A protein and the small-molecule ligand that binds it are described below.
Small molecule (SMILES): OCc1ccc(Br)cc1

Binding-site contacts:
Ligand atom O1 contacts residue HIS67 of chain 1.A at 2.9 Å (h-bond).
Ligand atom C1 contacts residue PHE93 of chain 1.A at 3.9 Å (hydrophobic).
Ligand atom C5 contacts residue PFB1 of chain 1.F at 1.0 Å.
Ligand atom O1 contacts residue CYS46 of chain 1.A at 3.9 Å.
Ligand atom C7 contacts residue PHE93 of chain 1.A at 3.9 Å (hydrophobic).
Ligand atom C3 contacts residue PFB1 of chain 1.F at 0.2 Å.
Ligand atom C6 contacts residue PFB1 of chain 1.F at 0.7 Å.
Ligand atom C5 contacts residue VAL294 of chain 1.A at 3.6 Å (hydrophobic).
Ligand atom C2 contacts residue LEU141 of chain 1.A at 4.0 Å (hydrophobic).
Ligand atom O1 contacts residue ZN1 of chain 1.C at 2.2 Å.
Ligand atom BR4 contacts residue LEU309 of chain 1.B at 3.8 Å.
Ligand atom C3 contacts residue LEU116 of chain 1.A at 3.9 Å (hydrophobic).
Ligand atom O1 contacts residue PFB1 of chain 1.F at 0.5 Å (h-bond).
Ligand atom O1 contacts residue CYS174 of chain 1.A at 3.1 Å (h-bond).
Ligand atom C6 contacts residue PHE93 of chain 1.A at 3.8 Å (hydrophobic).
Ligand atom C7 contacts residue HIS67 of chain 1.A at 3.1 Å.
Ligand atom C2 contacts residue LEU57 of chain 1.A at 4.1 Å (hydrophobic).
Ligand atom BR4 contacts residue LEU116 of chain 1.A at 4.0 Å.
Ligand atom C6 contacts residue SER48 of chain 1.A at 4.0 Å.
Ligand atom C7 contacts residue PFB1 of chain 1.F at 1.3 Å.
Ligand atom C4 contacts residue LEU116 of chain 1.A at 3.7 Å (hydrophobic).
Ligand atom BR4 contacts residue VAL294 of chain 1.A at 3.9 Å.
Ligand atom C3 contacts residue LEU57 of chain 1.A at 4.0 Å (hydrophobic).
Ligand atom C2 contacts residue PFB1 of chain 1.F at 0.7 Å.
Ligand atom BR4 contacts residue PFB1 of chain 1.F at 1.1 Å.
Ligand atom C4 contacts residue VAL294 of chain 1.A at 3.6 Å (hydrophobic).
Ligand atom BR4 contacts residue ILE318 of chain 1.A at 4.2 Å.
Ligand atom O1 contacts residue PHE93 of chain 1.A at 4.1 Å.
Ligand atom C7 contacts residue SER48 of chain 1.A at 3.4 Å.
Ligand atom O1 contacts residue NAD1 of chain 1.E at 3.4 Å.
Ligand atom C5 contacts residue NAD1 of chain 1.E at 3.9 Å.
Ligand atom C4 contacts residue PFB1 of chain 1.F at 0.5 Å.
Ligand atom C3 contacts residue VAL294 of chain 1.A at 4.2 Å (hydrophobic).
Ligand atom C5 contacts residue LEU116 of chain 1.A at 4.1 Å (hydrophobic).
Ligand atom C7 contacts residue ZN1 of chain 1.C at 3.3 Å.
Ligand atom C6 contacts residue NAD1 of chain 1.E at 3.7 Å.
Ligand atom C1 contacts residue PFB1 of chain 1.F at 0.4 Å.
Ligand atom O1 contacts residue SER48 of chain 1.A at 3.0 Å (h-bond).
Ligand atom C1 contacts residue SER48 of chain 1.A at 3.5 Å.
Ligand atom C2 contacts residue SER48 of chain 1.A at 3.8 Å.

Sequence of chain 1.A:
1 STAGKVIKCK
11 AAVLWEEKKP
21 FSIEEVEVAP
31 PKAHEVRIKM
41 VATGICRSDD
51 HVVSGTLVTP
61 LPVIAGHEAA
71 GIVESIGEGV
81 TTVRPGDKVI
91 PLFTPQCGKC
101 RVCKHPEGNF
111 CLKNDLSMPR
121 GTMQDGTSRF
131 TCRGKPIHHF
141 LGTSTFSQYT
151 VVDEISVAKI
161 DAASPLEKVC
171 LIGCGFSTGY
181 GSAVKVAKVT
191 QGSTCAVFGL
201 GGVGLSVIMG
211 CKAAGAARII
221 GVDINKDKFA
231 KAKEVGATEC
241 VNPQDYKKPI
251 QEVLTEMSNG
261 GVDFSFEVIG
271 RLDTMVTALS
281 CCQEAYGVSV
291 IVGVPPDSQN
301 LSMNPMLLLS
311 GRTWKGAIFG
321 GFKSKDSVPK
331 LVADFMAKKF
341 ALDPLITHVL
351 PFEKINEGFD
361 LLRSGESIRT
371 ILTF

Sequence of chain 1.B:
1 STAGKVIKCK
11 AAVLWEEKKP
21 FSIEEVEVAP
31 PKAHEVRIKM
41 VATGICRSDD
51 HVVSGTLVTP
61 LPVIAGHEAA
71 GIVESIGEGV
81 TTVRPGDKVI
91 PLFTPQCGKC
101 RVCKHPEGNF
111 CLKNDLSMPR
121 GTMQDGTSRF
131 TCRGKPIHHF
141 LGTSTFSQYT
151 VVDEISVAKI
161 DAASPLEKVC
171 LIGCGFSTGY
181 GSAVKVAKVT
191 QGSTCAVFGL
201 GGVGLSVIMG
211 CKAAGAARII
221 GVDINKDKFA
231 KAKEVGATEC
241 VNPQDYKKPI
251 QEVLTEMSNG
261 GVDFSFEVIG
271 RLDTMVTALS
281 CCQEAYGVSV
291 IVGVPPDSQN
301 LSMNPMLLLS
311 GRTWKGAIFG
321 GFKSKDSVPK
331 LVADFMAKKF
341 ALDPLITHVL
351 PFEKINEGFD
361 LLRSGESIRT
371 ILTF